Sequence of chain 1.A:
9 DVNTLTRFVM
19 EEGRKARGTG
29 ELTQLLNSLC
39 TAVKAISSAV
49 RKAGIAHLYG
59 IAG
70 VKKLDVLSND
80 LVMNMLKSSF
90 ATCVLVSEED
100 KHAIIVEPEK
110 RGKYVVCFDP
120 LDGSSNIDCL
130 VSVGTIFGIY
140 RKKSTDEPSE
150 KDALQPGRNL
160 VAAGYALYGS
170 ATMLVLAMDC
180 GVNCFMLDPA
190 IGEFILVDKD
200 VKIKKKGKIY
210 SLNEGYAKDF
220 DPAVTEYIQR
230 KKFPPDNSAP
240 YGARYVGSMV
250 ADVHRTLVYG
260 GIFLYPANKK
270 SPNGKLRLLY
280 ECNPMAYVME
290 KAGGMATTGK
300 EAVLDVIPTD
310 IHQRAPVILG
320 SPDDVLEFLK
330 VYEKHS

A protein and the small-molecule ligand that binds it are described below.
Small molecule (SMILES): Nc1nc2c(s1)CCc1ccc(OP(=O)(O)O)cc1-2

Binding-site contacts:
Ligand atom C1 contacts residue TYR113 of chain 1.A at 3.3 Å (hydrophobic).
Ligand atom O18 contacts residue TYR113 of chain 1.A at 3.3 Å (h-bond).
Ligand atom O27 contacts residue GLY28 of chain 1.A at 3.6 Å.
Ligand atom C12 contacts residue THR31 of chain 1.A at 3.8 Å.
Ligand atom C6 contacts residue ALA24 of chain 1.A at 3.9 Å (hydrophobic).
Ligand atom O28 contacts residue LEU30 of chain 1.A at 2.8 Å (h-bond).
Ligand atom C6 contacts residue TYR113 of chain 1.A at 3.6 Å (hydrophobic).
Ligand atom O28 contacts residue GLU29 of chain 1.A at 3.5 Å (salt-bridge).
Ligand atom S11 contacts residue MET177 of chain 1.A at 3.8 Å.
Ligand atom N13 contacts residue GLY21 of chain 1.A at 3.4 Å.
Ligand atom S11 contacts residue GLU20 of chain 1.A at 3.6 Å.
Ligand atom O27 contacts residue LYS112 of chain 1.A at 3.1 Å (salt-bridge).
Ligand atom C2 contacts residue ARG140 of chain 1.A at 3.6 Å.
Ligand atom C52 contacts residue ALA24 of chain 1.A at 3.6 Å (hydrophobic).
Ligand atom P8 contacts residue GLY28 of chain 1.A at 3.7 Å.
Ligand atom P8 contacts residue TYR113 of chain 1.A at 3.5 Å.
Ligand atom O26 contacts residue GLY28 of chain 1.A at 2.7 Å (h-bond).
Ligand atom C2 contacts residue TYR113 of chain 1.A at 3.9 Å (hydrophobic).
Ligand atom C3 contacts residue ALA24 of chain 1.A at 3.9 Å (hydrophobic).
Ligand atom C4 contacts residue ALA24 of chain 1.A at 3.6 Å (hydrophobic).
Ligand atom C20 contacts residue MET177 of chain 1.A at 3.9 Å (hydrophobic).
Ligand atom C12 contacts residue VAL17 of chain 1.A at 3.9 Å (hydrophobic).
Ligand atom O26 contacts residue GLU29 of chain 1.A at 3.5 Å (salt-bridge).
Ligand atom O26 contacts residue THR27 of chain 1.A at 3.3 Å (h-bond).
Ligand atom O27 contacts residue GLY26 of chain 1.A at 3.8 Å.
Ligand atom N14 contacts residue VAL17 of chain 1.A at 2.9 Å (h-bond).
Ligand atom C9 contacts residue LEU30 of chain 1.A at 3.5 Å (hydrophobic).
Ligand atom C52 contacts residue LEU30 of chain 1.A at 3.6 Å (hydrophobic).
Ligand atom C10 contacts residue LEU30 of chain 1.A at 3.3 Å (hydrophobic).
Ligand atom C6 contacts residue LEU30 of chain 1.A at 3.9 Å (hydrophobic).
Ligand atom O27 contacts residue THR27 of chain 1.A at 2.5 Å (h-bond).
Ligand atom N14 contacts residue GLY21 of chain 1.A at 3.4 Å.
Ligand atom P8 contacts residue GLU29 of chain 1.A at 3.9 Å.
Ligand atom N13 contacts residue LEU30 of chain 1.A at 3.6 Å.
Ligand atom N14 contacts residue THR31 of chain 1.A at 2.9 Å (h-bond).
Ligand atom C12 contacts residue GLY21 of chain 1.A at 3.3 Å.
Ligand atom P8 contacts residue THR27 of chain 1.A at 3.6 Å.
Ligand atom O28 contacts residue TYR113 of chain 1.A at 2.6 Å (h-bond).
Ligand atom O26 contacts residue GLY26 of chain 1.A at 3.7 Å.
Ligand atom C3 contacts residue ARG140 of chain 1.A at 3.6 Å.